Sequence of chain 1.A:
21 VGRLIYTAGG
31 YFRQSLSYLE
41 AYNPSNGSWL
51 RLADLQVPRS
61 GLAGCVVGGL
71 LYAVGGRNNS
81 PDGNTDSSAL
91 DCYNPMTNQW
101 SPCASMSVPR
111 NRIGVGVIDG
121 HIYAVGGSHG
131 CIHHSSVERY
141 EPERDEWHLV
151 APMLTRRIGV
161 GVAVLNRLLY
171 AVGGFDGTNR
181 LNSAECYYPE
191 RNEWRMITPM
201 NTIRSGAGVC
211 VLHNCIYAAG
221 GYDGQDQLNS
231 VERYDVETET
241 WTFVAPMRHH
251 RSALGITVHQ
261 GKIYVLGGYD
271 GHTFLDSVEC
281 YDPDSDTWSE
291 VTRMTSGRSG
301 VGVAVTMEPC

This small molecule binds to this protein.
Small molecule (SMILES): Cc1cc([C@H](CC(=O)O)c2ccc3c(c2)nnn3C)ccc1Cl

Binding-site contacts:
Ligand atom C5 contacts residue GLY159 of chain 1.A at 3.8 Å.
Ligand atom C12 contacts residue SER205 of chain 1.A at 3.7 Å.
Ligand atom O14 contacts residue SER205 of chain 1.A at 2.7 Å (h-bond).
Ligand atom C17 contacts residue TYR222 of chain 1.A at 3.6 Å (hydrophobic).
Ligand atom C15 contacts residue TYR222 of chain 1.A at 3.7 Å (hydrophobic).
Ligand atom C18 contacts residue TYR222 of chain 1.A at 3.6 Å (hydrophobic).
Ligand atom N21 contacts residue TYR269 of chain 1.A at 3.7 Å.
Ligand atom C6 contacts residue GLY159 of chain 1.A at 3.9 Å.
Ligand atom C24 contacts residue TYR222 of chain 1.A at 3.5 Å (hydrophobic).
Ligand atom C23 contacts residue SER252 of chain 1.A at 3.6 Å.
Ligand atom N21 contacts residue SER252 of chain 1.A at 3.6 Å (h-bond).
Ligand atom C16 contacts residue TYR222 of chain 1.A at 3.9 Å (hydrophobic).
Ligand atom C23 contacts residue TYR222 of chain 1.A at 3.4 Å (hydrophobic).
Ligand atom CL8 contacts residue ALA253 of chain 1.A at 3.8 Å.
Ligand atom N22 contacts residue GLN227 of chain 1.A at 3.7 Å.
Ligand atom C7 contacts residue ALA253 of chain 1.A at 3.6 Å (hydrophobic).
Ligand atom CL8 contacts residue GLY300 of chain 1.A at 3.8 Å.
Ligand atom CL8 contacts residue GLY61 of chain 1.A at 3.9 Å.
Ligand atom C11 contacts residue ILE158 of chain 1.A at 3.8 Å (hydrophobic).
Ligand atom C5 contacts residue GLY206 of chain 1.A at 3.4 Å.
Ligand atom C1 contacts residue ARG112 of chain 1.A at 3.9 Å.
Ligand atom N22 contacts residue SER252 of chain 1.A at 2.7 Å (h-bond).
Ligand atom C9 contacts residue SER205 of chain 1.A at 4.0 Å.
Ligand atom O14 contacts residue PHE175 of chain 1.A at 3.5 Å.
Ligand atom O14 contacts residue ARG180 of chain 1.A at 3.0 Å (salt-bridge).
Ligand atom O13 contacts residue PHE175 of chain 1.A at 4.0 Å.
Ligand atom N19 contacts residue TYR222 of chain 1.A at 3.8 Å.
Ligand atom C3 contacts residue ARG112 of chain 1.A at 3.6 Å.
Ligand atom C12 contacts residue ARG180 of chain 1.A at 3.4 Å.
Ligand atom C7 contacts residue ARG112 of chain 1.A at 3.7 Å.
Ligand atom N21 contacts residue TYR222 of chain 1.A at 3.6 Å.
Ligand atom N21 contacts residue GLN227 of chain 1.A at 3.0 Å (h-bond).
Ligand atom C11 contacts residue SER205 of chain 1.A at 3.9 Å.
Ligand atom O14 contacts residue TYR222 of chain 1.A at 3.9 Å.
Ligand atom O13 contacts residue ARG180 of chain 1.A at 2.5 Å (salt-bridge).
Ligand atom C6 contacts residue GLY206 of chain 1.A at 3.6 Å.
Ligand atom C2 contacts residue ALA253 of chain 1.A at 3.9 Å (hydrophobic).
Ligand atom N22 contacts residue TYR222 of chain 1.A at 3.4 Å.
Ligand atom C11 contacts residue ARG112 of chain 1.A at 3.8 Å.
Ligand atom C2 contacts residue ARG112 of chain 1.A at 3.6 Å.